Sequence of chain 45.F:
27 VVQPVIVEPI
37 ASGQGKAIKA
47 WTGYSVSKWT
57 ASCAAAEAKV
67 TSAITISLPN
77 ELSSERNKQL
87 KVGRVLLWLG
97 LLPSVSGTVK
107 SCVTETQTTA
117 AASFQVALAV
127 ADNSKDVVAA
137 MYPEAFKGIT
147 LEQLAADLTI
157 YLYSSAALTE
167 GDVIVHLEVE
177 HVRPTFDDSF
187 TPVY

Binding-site contacts:
Ligand atom N7 contacts residue LYS143 of chain 45.F at 3.8 Å.
Ligand atom C5 contacts residue TRP47 of chain 45.F at 3.8 Å (hydrophobic).
Ligand atom N9 contacts residue TRP47 of chain 45.F at 3.3 Å.
Ligand atom O2' contacts residue LYS143 of chain 45.F at 3.8 Å.
Ligand atom O4' contacts residue LYS143 of chain 45.F at 4.2 Å.
Ligand atom N9 contacts residue GLU140 of chain 45.F at 4.1 Å.
Ligand atom C2' contacts residue LYS143 of chain 45.F at 3.7 Å.
Ligand atom N3 contacts residue TRP47 of chain 45.F at 3.4 Å.
Ligand atom N6 contacts residue TRP47 of chain 45.F at 4.2 Å.
Ligand atom C1' contacts residue LYS143 of chain 45.F at 3.2 Å.
Ligand atom C8 contacts residue LYS143 of chain 45.F at 2.7 Å.
Ligand atom C1' contacts residue TRP47 of chain 45.F at 3.7 Å (hydrophobic).
Ligand atom N9 contacts residue LYS143 of chain 45.F at 3.2 Å (salt-bridge).
Ligand atom C4' contacts residue GLU140 of chain 45.F at 3.4 Å.
Ligand atom O4' contacts residue TRP47 of chain 45.F at 3.4 Å.
Ligand atom C2 contacts residue TRP47 of chain 45.F at 3.4 Å (hydrophobic).
Ligand atom C4 contacts residue TRP47 of chain 45.F at 3.3 Å (hydrophobic).
Ligand atom C6 contacts residue TRP47 of chain 45.F at 3.7 Å (hydrophobic).
Ligand atom C1' contacts residue GLU140 of chain 45.F at 2.7 Å.
Ligand atom C3' contacts residue GLU140 of chain 45.F at 3.8 Å.
Ligand atom C8 contacts residue TRP47 of chain 45.F at 3.6 Å (hydrophobic).
Ligand atom O4' contacts residue GLU140 of chain 45.F at 3.0 Å (salt-bridge).
Ligand atom O2' contacts residue GLU140 of chain 45.F at 2.3 Å (salt-bridge).
Ligand atom C5' contacts residue ARG90 of chain 45.F at 4.3 Å.
Ligand atom N1 contacts residue TRP47 of chain 45.F at 3.7 Å.
Ligand atom O3' contacts residue GLU140 of chain 45.F at 4.4 Å.
Ligand atom N7 contacts residue TRP47 of chain 45.F at 3.6 Å.
Ligand atom O4' contacts residue LYS143 of chain 45.F at 4.4 Å.
Ligand atom C2' contacts residue GLU140 of chain 45.F at 3.0 Å.

A protein and the small-molecule ligand that binds it are described below.
Small molecule (SMILES): Nc1ncnc2c1ncn2[C@@H]1O[C@H]([C@@H]2O[C@@H]3[C@H](O[P](=O)(O)O2)[C@@H](CO[P](=O)(O)O[C@H]2[C@@H](O)[C@H](n4cnc5c(N)ncnc54)O[C@@H]2COP(=O)=O)O[C@H]3n2ccc(=O)[nH]c2=O)[C@@H](O[P](=O)(O)OC[C@H]2O[C@@H](n3ccc(=O)[nH]c3=O)[C@H](O)[C@@H]2O)[C@H]1O